Binding-site contacts:
Ligand atom CD2 contacts residue VAL92 of chain 3.A at 3.9 Å (hydrophobic).
Ligand atom O contacts residue GLN90 of chain 12.A at 3.1 Å (h-bond).
Ligand atom CD2 contacts residue VAL92 of chain 12.A at 4.0 Å (hydrophobic).
Ligand atom O contacts residue GLY94 of chain 3.A at 2.9 Å (h-bond).
Ligand atom C contacts residue PHE39 of chain 3.A at 4.0 Å (hydrophobic).
Ligand atom CB contacts residue VAL92 of chain 3.A at 3.8 Å (hydrophobic).
Ligand atom CD1 contacts residue LEU91 of chain 3.A at 3.8 Å (hydrophobic).
Ligand atom CD contacts residue GLN90 of chain 12.A at 4.1 Å.
Ligand atom O contacts residue LEU97 of chain 3.A at 3.7 Å.
Ligand atom N contacts residue VAL117 of chain 3.A at 3.5 Å.
Ligand atom CB contacts residue GLN90 of chain 12.A at 3.5 Å.
Ligand atom C contacts residue VAL92 of chain 3.A at 3.5 Å (hydrophobic).
Ligand atom CZ contacts residue VAL61 of chain 12.A at 4.0 Å (hydrophobic).
Ligand atom NE contacts residue GLY94 of chain 3.A at 3.9 Å.
Ligand atom C contacts residue GLN90 of chain 12.A at 3.9 Å.
Ligand atom CD1 contacts residue GLN90 of chain 12.A at 3.6 Å.
Ligand atom CG contacts residue GLN90 of chain 12.A at 4.2 Å.
Ligand atom O contacts residue PHE39 of chain 3.A at 4.1 Å.
Ligand atom CA contacts residue VAL92 of chain 3.A at 3.2 Å (hydrophobic).
Ligand atom CG contacts residue VAL92 of chain 3.A at 4.1 Å (hydrophobic).
Ligand atom NH1 contacts residue VAL61 of chain 12.A at 4.1 Å.
Ligand atom CB contacts residue PHE39 of chain 3.A at 3.9 Å (hydrophobic).
Ligand atom O contacts residue VAL92 of chain 3.A at 4.2 Å.
Ligand atom O contacts residue LEU93 of chain 3.A at 3.6 Å.
Ligand atom C contacts residue GLY94 of chain 3.A at 3.6 Å.
Ligand atom NH2 contacts residue GLU58 of chain 12.A at 2.2 Å (salt-bridge).
Ligand atom CA contacts residue LEU97 of chain 3.A at 4.0 Å (hydrophobic).
Ligand atom CA contacts residue VAL117 of chain 3.A at 4.0 Å (hydrophobic).
Ligand atom NH2 contacts residue GLY94 of chain 3.A at 3.5 Å.
Ligand atom C contacts residue LEU78 of chain 2.A at 4.0 Å (hydrophobic).
Ligand atom CA contacts residue GLN90 of chain 12.A at 3.3 Å.
Ligand atom O contacts residue LEU78 of chain 2.A at 3.0 Å.
Ligand atom NH1 contacts residue GLN90 of chain 12.A at 3.2 Å (h-bond).
Ligand atom NH2 contacts residue VAL61 of chain 12.A at 3.9 Å.
Ligand atom NE contacts residue GLU58 of chain 12.A at 4.2 Å.
Ligand atom CB contacts residue GLY94 of chain 3.A at 3.9 Å.
Ligand atom CZ contacts residue GLY94 of chain 3.A at 3.9 Å.
Ligand atom CZ contacts residue GLU58 of chain 12.A at 3.5 Å.
Ligand atom CA contacts residue PHE39 of chain 3.A at 3.6 Å (hydrophobic).
Ligand atom N contacts residue VAL92 of chain 3.A at 2.8 Å (h-bond).

Sequence of chain 2.A:
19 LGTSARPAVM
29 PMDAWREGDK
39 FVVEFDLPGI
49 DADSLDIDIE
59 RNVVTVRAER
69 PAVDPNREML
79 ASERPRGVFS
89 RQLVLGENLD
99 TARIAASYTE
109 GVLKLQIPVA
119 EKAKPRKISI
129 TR

Sequence of chain 12.A:
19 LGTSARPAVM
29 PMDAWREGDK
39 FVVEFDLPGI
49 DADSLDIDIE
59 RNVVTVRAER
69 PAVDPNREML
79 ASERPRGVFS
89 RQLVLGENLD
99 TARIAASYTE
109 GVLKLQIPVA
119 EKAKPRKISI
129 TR

This small molecule binds to this protein.
Small molecule (SMILES): CC(C)C[C@@H](C=O)NC(=O)[C@H](CC(C)C)NC(=O)[C@H](CCCN=C(N)N)NC(=O)CN

Sequence of chain 3.A:
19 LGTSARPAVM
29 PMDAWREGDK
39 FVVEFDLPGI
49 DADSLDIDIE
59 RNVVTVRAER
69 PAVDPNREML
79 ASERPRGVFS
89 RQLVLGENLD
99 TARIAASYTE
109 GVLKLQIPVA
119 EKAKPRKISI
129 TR